Sequence of chain 1.C:
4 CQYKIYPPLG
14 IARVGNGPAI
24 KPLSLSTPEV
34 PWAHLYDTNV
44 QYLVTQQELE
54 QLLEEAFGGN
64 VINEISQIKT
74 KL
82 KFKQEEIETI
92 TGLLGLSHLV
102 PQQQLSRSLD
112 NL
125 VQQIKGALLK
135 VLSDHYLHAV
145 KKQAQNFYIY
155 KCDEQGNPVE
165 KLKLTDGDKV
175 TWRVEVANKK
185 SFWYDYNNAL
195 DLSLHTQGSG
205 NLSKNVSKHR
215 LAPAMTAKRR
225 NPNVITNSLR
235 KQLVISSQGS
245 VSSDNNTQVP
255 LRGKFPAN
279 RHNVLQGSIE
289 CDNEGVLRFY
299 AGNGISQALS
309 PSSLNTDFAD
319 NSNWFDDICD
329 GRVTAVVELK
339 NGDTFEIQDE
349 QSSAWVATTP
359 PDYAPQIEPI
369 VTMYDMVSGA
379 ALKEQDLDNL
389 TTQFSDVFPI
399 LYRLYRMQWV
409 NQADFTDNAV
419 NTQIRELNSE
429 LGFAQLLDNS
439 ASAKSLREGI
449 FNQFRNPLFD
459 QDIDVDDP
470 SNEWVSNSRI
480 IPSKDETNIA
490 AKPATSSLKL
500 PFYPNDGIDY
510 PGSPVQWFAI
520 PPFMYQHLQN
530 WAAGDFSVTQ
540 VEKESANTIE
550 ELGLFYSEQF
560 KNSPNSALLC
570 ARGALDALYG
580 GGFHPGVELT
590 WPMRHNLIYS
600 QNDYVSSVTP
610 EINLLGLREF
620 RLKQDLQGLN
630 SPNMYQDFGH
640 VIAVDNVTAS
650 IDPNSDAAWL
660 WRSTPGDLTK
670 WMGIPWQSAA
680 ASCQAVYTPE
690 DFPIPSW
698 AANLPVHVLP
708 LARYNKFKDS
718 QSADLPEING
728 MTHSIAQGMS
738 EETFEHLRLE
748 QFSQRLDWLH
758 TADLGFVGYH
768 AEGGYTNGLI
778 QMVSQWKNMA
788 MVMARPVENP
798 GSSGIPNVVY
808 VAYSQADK

Binding-site contacts:
Ligand atom OXT contacts residue HIS767 of chain 1.C at 3.6 Å.
Ligand atom O contacts residue TYR766 of chain 1.C at 3.3 Å.
Ligand atom C contacts residue HIS767 of chain 1.C at 3.4 Å.
Ligand atom OXT contacts residue TYR766 of chain 1.C at 2.4 Å (h-bond).
Ligand atom C contacts residue PHE316 of chain 1.D at 4.0 Å (hydrophobic).
Ligand atom CA contacts residue HIS583 of chain 1.D at 4.0 Å.
Ligand atom OXT contacts residue HIS583 of chain 1.D at 3.1 Å (h-bond).
Ligand atom CA contacts residue TRP696 of chain 1.D at 3.9 Å (hydrophobic).
Ligand atom C contacts residue SER681 of chain 1.D at 3.6 Å.
Ligand atom N contacts residue TRP696 of chain 1.D at 4.1 Å.
Ligand atom N contacts residue TRQ697 of chain 1.D at 2.2 Å (h-bond).
Ligand atom C contacts residue TRP696 of chain 1.D at 3.9 Å (hydrophobic).
Ligand atom OXT contacts residue PHE316 of chain 1.D at 3.9 Å.
Ligand atom O contacts residue TRP696 of chain 1.D at 4.1 Å.
Ligand atom CA contacts residue PHE316 of chain 1.D at 4.1 Å (hydrophobic).
Ligand atom C contacts residue HIS583 of chain 1.D at 4.2 Å.
Ligand atom N contacts residue PRO584 of chain 1.D at 4.3 Å.
Ligand atom CA contacts residue CYS682 of chain 1.D at 4.3 Å (hydrophobic).
Ligand atom O contacts residue PHE316 of chain 1.D at 4.3 Å.
Ligand atom O contacts residue SER681 of chain 1.D at 2.8 Å (h-bond).
Ligand atom OXT contacts residue TRP696 of chain 1.D at 3.7 Å.
Ligand atom CA contacts residue SER681 of chain 1.D at 3.5 Å.
Ligand atom C contacts residue TYR766 of chain 1.C at 3.3 Å (hydrophobic).
Ligand atom O contacts residue TYR772 of chain 1.D at 4.5 Å.
Ligand atom N contacts residue HIS583 of chain 1.D at 2.9 Å (h-bond).
Ligand atom O contacts residue HIS767 of chain 1.C at 2.5 Å (h-bond).
Ligand atom CA contacts residue TRQ697 of chain 1.D at 3.6 Å.
Ligand atom N contacts residue PHE316 of chain 1.D at 4.3 Å.

Sequence of chain 1.D:
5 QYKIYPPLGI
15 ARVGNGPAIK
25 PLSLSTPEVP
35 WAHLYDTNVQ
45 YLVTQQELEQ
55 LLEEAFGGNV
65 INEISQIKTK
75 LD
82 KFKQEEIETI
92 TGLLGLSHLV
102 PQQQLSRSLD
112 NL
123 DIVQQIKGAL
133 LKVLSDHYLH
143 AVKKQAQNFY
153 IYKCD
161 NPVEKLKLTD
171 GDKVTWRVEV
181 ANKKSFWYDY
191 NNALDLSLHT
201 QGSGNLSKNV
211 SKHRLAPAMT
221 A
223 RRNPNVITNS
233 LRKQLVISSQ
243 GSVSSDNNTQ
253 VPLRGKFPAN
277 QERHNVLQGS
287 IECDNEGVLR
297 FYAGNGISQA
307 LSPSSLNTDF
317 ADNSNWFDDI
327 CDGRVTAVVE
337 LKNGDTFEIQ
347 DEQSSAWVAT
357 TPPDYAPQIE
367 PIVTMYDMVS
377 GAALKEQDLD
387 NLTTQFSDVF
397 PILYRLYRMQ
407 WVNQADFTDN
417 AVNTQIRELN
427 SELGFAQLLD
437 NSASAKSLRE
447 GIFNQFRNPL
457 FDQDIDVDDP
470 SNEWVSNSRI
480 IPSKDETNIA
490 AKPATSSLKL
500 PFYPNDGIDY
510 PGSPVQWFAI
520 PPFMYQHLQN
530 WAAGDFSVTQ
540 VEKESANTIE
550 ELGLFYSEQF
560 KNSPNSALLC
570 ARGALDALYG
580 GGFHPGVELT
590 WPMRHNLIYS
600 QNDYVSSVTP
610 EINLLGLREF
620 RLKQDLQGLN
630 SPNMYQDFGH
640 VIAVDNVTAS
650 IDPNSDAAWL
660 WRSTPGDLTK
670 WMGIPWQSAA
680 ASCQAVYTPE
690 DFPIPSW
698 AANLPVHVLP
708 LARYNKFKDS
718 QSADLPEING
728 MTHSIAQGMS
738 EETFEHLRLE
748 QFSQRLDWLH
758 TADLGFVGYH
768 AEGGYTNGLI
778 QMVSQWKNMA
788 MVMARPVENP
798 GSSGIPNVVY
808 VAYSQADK

This small molecule binds to this protein.
Small molecule (SMILES): NCC(=O)O